Sequence of chain 2.A:
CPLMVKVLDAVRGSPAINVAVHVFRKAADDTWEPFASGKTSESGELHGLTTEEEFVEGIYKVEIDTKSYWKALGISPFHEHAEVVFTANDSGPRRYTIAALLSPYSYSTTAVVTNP

Sequence of chain 1.A:
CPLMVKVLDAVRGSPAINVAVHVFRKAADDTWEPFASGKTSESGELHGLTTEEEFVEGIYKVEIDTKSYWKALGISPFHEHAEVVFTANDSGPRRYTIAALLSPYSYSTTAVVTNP

Binding-site contacts:
Ligand atom C14 contacts residue LU21 of chain 2.C at 0.5 Å.
Ligand atom C15 contacts residue LU21 of chain 2.C at 0.4 Å.
Ligand atom O6 contacts residue SER137 of chain 2.A at 3.3 Å (h-bond).
Ligand atom C10 contacts residue LU21 of chain 2.C at 0.4 Å.
Ligand atom O4 contacts residue LU21 of chain 2.C at 0.2 Å.
Ligand atom C13 contacts residue LU21 of chain 2.C at 0.4 Å.
Ligand atom C12 contacts residue LU21 of chain 2.C at 0.5 Å.
Ligand atom O5 contacts residue LU21 of chain 2.C at 1.9 Å.
Ligand atom C3 contacts residue LYS35 of chain 2.A at 2.5 Å.
Ligand atom O2 contacts residue LYS35 of chain 2.A at 3.1 Å.
Ligand atom C6 contacts residue LU21 of chain 2.C at 0.2 Å.
Ligand atom O2 contacts residue LYS35 of chain 1.A at 2.8 Å.
Ligand atom C4 contacts residue LYS35 of chain 2.A at 2.5 Å.
Ligand atom C6 contacts residue LYS35 of chain 2.A at 3.3 Å.
Ligand atom O5 contacts residue SER137 of chain 1.A at 3.3 Å (h-bond).
Ligand atom O1 contacts residue LYS35 of chain 2.A at 3.5 Å (salt-bridge).
Ligand atom O2 contacts residue LU21 of chain 2.C at 0.6 Å.
Ligand atom C9 contacts residue LU21 of chain 2.C at 0.3 Å.
Ligand atom C2 contacts residue LYS35 of chain 2.A at 2.9 Å.
Ligand atom O3 contacts residue LU21 of chain 2.C at 0.3 Å.
Ligand atom O6 contacts residue LU21 of chain 2.C at 0.3 Å (h-bond).
Ligand atom C8 contacts residue LEU37 of chain 1.A at 3.4 Å (hydrophobic).
Ligand atom C11 contacts residue LU21 of chain 2.C at 0.4 Å.
Ligand atom C4 contacts residue LU21 of chain 2.C at 0.4 Å.
Ligand atom C5 contacts residue LU21 of chain 2.C at 0.2 Å.
Ligand atom O4 contacts residue LEU37 of chain 2.A at 3.4 Å.
Ligand atom O5 contacts residue THR139 of chain 1.A at 3.3 Å (h-bond).
Ligand atom C1 contacts residue LYS35 of chain 2.A at 3.3 Å.
Ligand atom C1 contacts residue LU21 of chain 2.C at 0.3 Å.
Ligand atom C7 contacts residue LYS35 of chain 1.A at 3.2 Å.
Ligand atom C5 contacts residue LYS35 of chain 1.A at 3.0 Å.
Ligand atom O3 contacts residue LYS35 of chain 1.A at 3.2 Å.
Ligand atom O1 contacts residue LU21 of chain 2.C at 2.4 Å (h-bond).
Ligand atom C2 contacts residue LU21 of chain 2.C at 1.3 Å.
Ligand atom O6 contacts residue SER137 of chain 1.A at 3.2 Å (h-bond).
Ligand atom C4 contacts residue LYS35 of chain 1.A at 2.8 Å.
Ligand atom C5 contacts residue LYS35 of chain 2.A at 3.0 Å.
Ligand atom C7 contacts residue LU21 of chain 2.C at 0.2 Å.
Ligand atom C8 contacts residue LU21 of chain 2.C at 0.2 Å.
Ligand atom C3 contacts residue LU21 of chain 2.C at 0.6 Å.

This small molecule binds to this protein.
Small molecule (SMILES): O=c1cc(-c2ccc(O)c(O)c2)oc2cc(O)cc(O)c12